Sequence of chain 1.D:
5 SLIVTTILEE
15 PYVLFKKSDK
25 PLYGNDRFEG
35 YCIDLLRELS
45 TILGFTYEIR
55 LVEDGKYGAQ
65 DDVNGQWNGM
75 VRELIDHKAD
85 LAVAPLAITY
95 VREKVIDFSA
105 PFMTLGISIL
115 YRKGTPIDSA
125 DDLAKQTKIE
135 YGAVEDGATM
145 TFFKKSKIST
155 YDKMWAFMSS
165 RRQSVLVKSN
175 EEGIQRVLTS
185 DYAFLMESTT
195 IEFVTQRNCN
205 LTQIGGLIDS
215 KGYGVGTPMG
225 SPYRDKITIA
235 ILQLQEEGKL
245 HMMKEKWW

Binding-site contacts:
Ligand atom C contacts residue ALA142 of chain 1.D at 3.4 Å (hydrophobic).
Ligand atom OXT contacts residue ARG96 of chain 1.D at 3.1 Å (salt-bridge).
Ligand atom O contacts residue PRO89 of chain 1.D at 3.7 Å.
Ligand atom CD2 contacts residue TYR61 of chain 1.D at 3.1 Å (hydrophobic).
Ligand atom CD contacts residue GLU191 of chain 1.D at 3.5 Å.
Ligand atom C contacts residue PRO89 of chain 1.D at 4.2 Å (hydrophobic).
Ligand atom N contacts residue TYR61 of chain 1.D at 4.1 Å.
Ligand atom CG contacts residue TYR61 of chain 1.D at 3.6 Å (hydrophobic).
Ligand atom CB contacts residue GLU191 of chain 1.D at 4.0 Å.
Ligand atom C contacts residue GLU191 of chain 1.D at 3.8 Å.
Ligand atom CG1 contacts residue THR143 of chain 1.D at 3.4 Å.
Ligand atom OD1 contacts residue ALA142 of chain 1.D at 3.0 Å (h-bond).
Ligand atom OD2 contacts residue THR143 of chain 1.D at 2.9 Å (h-bond).
Ligand atom O contacts residue ARG96 of chain 1.D at 3.0 Å (salt-bridge).
Ligand atom CD2 contacts residue GLU13 of chain 1.D at 3.8 Å.
Ligand atom CA contacts residue GLU191 of chain 1.D at 3.1 Å.
Ligand atom N contacts residue GLU191 of chain 1.D at 2.7 Å (salt-bridge).
Ligand atom N contacts residue TYR217 of chain 1.D at 4.1 Å.
Ligand atom O contacts residue LEU90 of chain 1.D at 3.8 Å.
Ligand atom OD1 contacts residue THR143 of chain 1.D at 3.1 Å (h-bond).
Ligand atom CA contacts residue ALA142 of chain 1.D at 4.2 Å (hydrophobic).
Ligand atom CD contacts residue PRO89 of chain 1.D at 3.4 Å (hydrophobic).
Ligand atom CG2 contacts residue TYR61 of chain 1.D at 3.7 Å (hydrophobic).
Ligand atom O contacts residue ALA91 of chain 1.D at 2.8 Å (h-bond).
Ligand atom O contacts residue GLU191 of chain 1.D at 3.9 Å.
Ligand atom OXT contacts residue GLY141 of chain 1.D at 3.9 Å.
Ligand atom C contacts residue ARG96 of chain 1.D at 3.7 Å.
Ligand atom CD contacts residue TYR61 of chain 1.D at 3.4 Å (hydrophobic).
Ligand atom N contacts residue PRO89 of chain 1.D at 2.9 Å (h-bond).
Ligand atom OXT contacts residue TYR61 of chain 1.D at 4.2 Å.
Ligand atom CD1 contacts residue VAL138 of chain 1.D at 3.8 Å (hydrophobic).
Ligand atom CA contacts residue PRO89 of chain 1.D at 4.1 Å (hydrophobic).
Ligand atom OD1 contacts residue GLY141 of chain 1.D at 3.2 Å.
Ligand atom O contacts residue ALA142 of chain 1.D at 3.6 Å.
Ligand atom OXT contacts residue ALA142 of chain 1.D at 3.0 Å (h-bond).
Ligand atom C contacts residue ALA91 of chain 1.D at 3.8 Å (hydrophobic).
Ligand atom CD2 contacts residue ASN174 of chain 1.D at 3.7 Å.
Ligand atom CB1 contacts residue GLU191 of chain 1.D at 3.7 Å.
Ligand atom CG1 contacts residue ALA142 of chain 1.D at 4.2 Å (hydrophobic).
Ligand atom CD1 contacts residue TYR61 of chain 1.D at 3.4 Å (hydrophobic).

The protein below binds the small molecule below.
Small molecule (SMILES): C=C(C)[C@H]1CN[C@H](C(=O)O)[C@H]1CC(=O)O